Binding-site contacts:
Ligand atom O7 contacts residue GLU35 of chain 1.B at 3.8 Å.
Ligand atom C3 contacts residue ASN54 of chain 1.B at 3.8 Å.
Ligand atom C1 contacts residue ASN37 of chain 1.B at 3.7 Å.
Ligand atom C1 contacts residue GLU35 of chain 1.B at 3.6 Å.
Ligand atom O3 contacts residue GLU35 of chain 1.B at 4.3 Å.
Ligand atom N2 contacts residue ASN54 of chain 1.B at 2.7 Å (h-bond).
Ligand atom C2 contacts residue GLU35 of chain 1.B at 4.4 Å.
Ligand atom C1 contacts residue ASN54 of chain 1.B at 1.4 Å.
Ligand atom O5 contacts residue ASN54 of chain 1.B at 2.4 Å (h-bond).
Ligand atom N2 contacts residue ASN37 of chain 1.B at 3.1 Å (h-bond).
Ligand atom C8 contacts residue ASN54 of chain 1.B at 4.5 Å.
Ligand atom O6 contacts residue ASN54 of chain 1.B at 4.2 Å.
Ligand atom O5 contacts residue GLU35 of chain 1.B at 2.7 Å (salt-bridge).
Ligand atom C4 contacts residue ASN54 of chain 1.B at 4.3 Å.
Ligand atom C2 contacts residue ASN54 of chain 1.B at 2.5 Å.
Ligand atom C3 contacts residue GLU35 of chain 1.B at 4.4 Å.
Ligand atom C5 contacts residue ASN54 of chain 1.B at 3.7 Å.
Ligand atom O5 contacts residue ASN36 of chain 1.B at 4.4 Å.
Ligand atom C7 contacts residue ASN37 of chain 1.B at 4.0 Å.
Ligand atom O6 contacts residue ASN36 of chain 1.B at 4.1 Å.
Ligand atom C5 contacts residue GLU35 of chain 1.B at 3.7 Å.
Ligand atom C7 contacts residue ASN54 of chain 1.B at 4.0 Å.
Ligand atom O5 contacts residue ASN37 of chain 1.B at 4.0 Å.
Ligand atom C6 contacts residue ASN54 of chain 1.B at 4.3 Å.
Ligand atom C2 contacts residue ASN37 of chain 1.B at 3.9 Å.

The small molecule below binds the protein below.
Small molecule (SMILES): CC(=O)N[C@@H]1[C@@H](O)[C@H](O)[C@@H](CO)O[C@H]1O

Sequence of chain 1.B:
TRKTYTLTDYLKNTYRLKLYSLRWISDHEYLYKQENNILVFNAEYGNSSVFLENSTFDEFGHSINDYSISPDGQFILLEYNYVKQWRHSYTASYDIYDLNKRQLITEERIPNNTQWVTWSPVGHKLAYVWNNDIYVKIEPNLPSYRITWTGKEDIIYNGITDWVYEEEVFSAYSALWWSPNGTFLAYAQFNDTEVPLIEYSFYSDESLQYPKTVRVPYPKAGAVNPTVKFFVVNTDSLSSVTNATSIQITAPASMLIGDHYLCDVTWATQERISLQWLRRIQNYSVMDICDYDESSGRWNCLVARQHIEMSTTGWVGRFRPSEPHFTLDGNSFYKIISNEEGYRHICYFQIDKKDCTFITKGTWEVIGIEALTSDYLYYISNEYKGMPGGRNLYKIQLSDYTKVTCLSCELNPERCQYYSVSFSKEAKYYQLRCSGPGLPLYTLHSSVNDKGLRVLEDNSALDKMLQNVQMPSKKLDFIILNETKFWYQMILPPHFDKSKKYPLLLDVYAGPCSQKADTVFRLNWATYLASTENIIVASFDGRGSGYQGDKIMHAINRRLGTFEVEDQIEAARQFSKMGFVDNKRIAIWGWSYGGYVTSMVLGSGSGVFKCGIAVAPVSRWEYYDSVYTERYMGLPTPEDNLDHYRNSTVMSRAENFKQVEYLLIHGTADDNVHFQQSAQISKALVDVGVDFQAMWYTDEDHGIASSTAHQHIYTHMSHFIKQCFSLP